Sequence of chain 1.A:
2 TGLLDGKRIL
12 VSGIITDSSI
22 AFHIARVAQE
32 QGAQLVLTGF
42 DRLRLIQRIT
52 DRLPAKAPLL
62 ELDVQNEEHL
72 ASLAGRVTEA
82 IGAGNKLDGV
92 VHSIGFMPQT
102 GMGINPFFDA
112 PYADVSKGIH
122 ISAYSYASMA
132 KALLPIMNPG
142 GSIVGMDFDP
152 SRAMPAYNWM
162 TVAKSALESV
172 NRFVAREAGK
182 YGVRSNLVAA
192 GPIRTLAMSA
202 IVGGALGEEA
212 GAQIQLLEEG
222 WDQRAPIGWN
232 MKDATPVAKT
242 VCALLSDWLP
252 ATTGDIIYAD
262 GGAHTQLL

Binding-site contacts:
Ligand atom C8 contacts residue ALA198 of chain 1.A at 3.7 Å (hydrophobic).
Ligand atom C20 contacts residue VAL203 of chain 1.A at 3.6 Å (hydrophobic).
Ligand atom O17 contacts residue TYR158 of chain 1.A at 2.5 Å (h-bond).
Ligand atom C14 contacts residue ALA198 of chain 1.A at 3.5 Å (hydrophobic).
Ligand atom C10 contacts residue MET161 of chain 1.A at 3.8 Å (hydrophobic).
Ligand atom C16 contacts residue NAD1 of chain 1.E at 3.5 Å.
Ligand atom C21 contacts residue ILE215 of chain 1.A at 3.9 Å (hydrophobic).
Ligand atom C12 contacts residue ILE202 of chain 1.A at 3.7 Å (hydrophobic).
Ligand atom C12 contacts residue GLY96 of chain 1.A at 3.4 Å.
Ligand atom C4 contacts residue NAD1 of chain 1.E at 3.5 Å.
Ligand atom C13 contacts residue GLY96 of chain 1.A at 3.9 Å.
Ligand atom C10 contacts residue MET103 of chain 1.A at 3.9 Å (hydrophobic).
Ligand atom C18 contacts residue PHE149 of chain 1.A at 3.8 Å (hydrophobic).
Ligand atom C2 contacts residue NAD1 of chain 1.E at 3.3 Å.
Ligand atom C21 contacts residue VAL203 of chain 1.A at 3.7 Å (hydrophobic).
Ligand atom C11 contacts residue ILE202 of chain 1.A at 3.8 Å (hydrophobic).
Ligand atom C21 contacts residue ALA157 of chain 1.A at 3.7 Å (hydrophobic).
Ligand atom C6 contacts residue NAD1 of chain 1.E at 3.4 Å.
Ligand atom C13 contacts residue MET161 of chain 1.A at 3.9 Å (hydrophobic).
Ligand atom O17 contacts residue LYS165 of chain 1.A at 3.9 Å.
Ligand atom C5 contacts residue NAD1 of chain 1.E at 3.5 Å.
Ligand atom C11 contacts residue MET98 of chain 1.A at 3.7 Å (hydrophobic).
Ligand atom C11 contacts residue PHE97 of chain 1.A at 3.9 Å (hydrophobic).
Ligand atom O7 contacts residue ALA198 of chain 1.A at 3.8 Å.
Ligand atom C1 contacts residue NAD1 of chain 1.E at 3.5 Å.
Ligand atom C20 contacts residue ALA157 of chain 1.A at 3.9 Å (hydrophobic).
Ligand atom O7 contacts residue NAD1 of chain 1.E at 3.3 Å (h-bond).
Ligand atom C12 contacts residue PHE97 of chain 1.A at 3.6 Å (hydrophobic).
Ligand atom C8 contacts residue NAD1 of chain 1.E at 3.8 Å.
Ligand atom C18 contacts residue LEU218 of chain 1.A at 3.7 Å (hydrophobic).
Ligand atom C14 contacts residue GLY96 of chain 1.A at 3.5 Å.
Ligand atom C10 contacts residue ILE202 of chain 1.A at 3.8 Å (hydrophobic).
Ligand atom C6 contacts residue TYR158 of chain 1.A at 3.3 Å (hydrophobic).
Ligand atom C1 contacts residue TYR158 of chain 1.A at 3.4 Å (hydrophobic).
Ligand atom C3 contacts residue NAD1 of chain 1.E at 3.4 Å.
Ligand atom C12 contacts residue MET161 of chain 1.A at 3.8 Å (hydrophobic).
Ligand atom C13 contacts residue ALA198 of chain 1.A at 3.5 Å (hydrophobic).
Ligand atom C11 contacts residue MET161 of chain 1.A at 3.8 Å (hydrophobic).
Ligand atom O17 contacts residue NAD1 of chain 1.E at 2.5 Å (h-bond).
Ligand atom C14 contacts residue NAD1 of chain 1.E at 3.6 Å.

The small molecule below binds the protein below.
Small molecule (SMILES): CCCCCCc1ccc(Oc2ccccc2C)c(O)c1